Sequence of chain 1.N:
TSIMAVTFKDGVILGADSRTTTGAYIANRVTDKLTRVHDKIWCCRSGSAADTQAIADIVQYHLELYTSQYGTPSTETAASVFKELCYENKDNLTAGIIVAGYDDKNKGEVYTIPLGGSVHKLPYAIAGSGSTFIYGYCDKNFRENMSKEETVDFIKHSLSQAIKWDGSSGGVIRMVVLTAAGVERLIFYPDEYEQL

Sequence of chain 1.H:
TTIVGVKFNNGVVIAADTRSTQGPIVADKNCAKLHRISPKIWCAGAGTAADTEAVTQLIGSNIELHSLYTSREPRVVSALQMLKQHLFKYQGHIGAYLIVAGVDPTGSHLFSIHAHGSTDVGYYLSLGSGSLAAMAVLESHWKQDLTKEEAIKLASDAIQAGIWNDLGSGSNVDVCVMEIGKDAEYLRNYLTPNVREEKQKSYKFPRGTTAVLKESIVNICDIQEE

This protein binds this small molecule.
Small molecule (SMILES): CC(C)C[C@H](NC(=O)[C@H](Cc1ccccc1)NC(=O)c1cnccn1)B(O)O

Binding-site contacts:
Ligand atom N9 contacts residue THR21 of chain 1.N at 3.3 Å (h-bond).
Ligand atom O28 contacts residue THR1 of chain 1.N at 2.3 Å (h-bond).
Ligand atom N1 contacts residue SER118 of chain 1.H at 3.7 Å.
Ligand atom C5 contacts residue HIS114 of chain 1.H at 3.2 Å.
Ligand atom O19 contacts residue THR21 of chain 1.N at 3.2 Å (h-bond).
Ligand atom C22 contacts residue THR1 of chain 1.N at 2.7 Å.
Ligand atom C14 contacts residue GLY47 of chain 1.N at 3.9 Å.
Ligand atom C10 contacts residue GLY47 of chain 1.N at 3.5 Å.
Ligand atom C24 contacts residue ARG45 of chain 1.N at 3.5 Å.
Ligand atom O27 contacts residue THR1 of chain 1.N at 2.4 Å (h-bond).
Ligand atom C22 contacts residue GLY47 of chain 1.N at 3.7 Å.
Ligand atom C22 contacts residue LYS33 of chain 1.N at 3.9 Å.
Ligand atom C13 contacts residue GLY47 of chain 1.N at 3.6 Å.
Ligand atom O8 contacts residue ALA49 of chain 1.N at 3.0 Å (h-bond).
Ligand atom C21 contacts residue LYS33 of chain 1.N at 3.9 Å.
Ligand atom O27 contacts residue GLY47 of chain 1.N at 3.4 Å (h-bond).
Ligand atom N4 contacts residue THR22 of chain 1.N at 2.6 Å (h-bond).
Ligand atom N20 contacts residue GLY47 of chain 1.N at 2.9 Å (h-bond).
Ligand atom C6 contacts residue SER118 of chain 1.H at 3.3 Å.
Ligand atom B26 contacts residue THR1 of chain 1.N at 1.4 Å.
Ligand atom C21 contacts residue THR1 of chain 1.N at 2.4 Å.
Ligand atom C23 contacts residue GLY47 of chain 1.N at 3.5 Å.
Ligand atom O19 contacts residue THR20 of chain 1.N at 3.5 Å.
Ligand atom C25 contacts residue THR20 of chain 1.N at 3.7 Å.
Ligand atom C18 contacts residue GLY47 of chain 1.N at 3.6 Å.
Ligand atom N1 contacts residue ALA49 of chain 1.N at 3.8 Å.
Ligand atom C5 contacts residue THR22 of chain 1.N at 3.6 Å.
Ligand atom C3 contacts residue THR21 of chain 1.N at 3.2 Å.
Ligand atom O8 contacts residue SER48 of chain 1.N at 3.8 Å.
Ligand atom O28 contacts residue SER168 of chain 1.N at 3.8 Å.
Ligand atom C11 contacts residue THR21 of chain 1.N at 3.6 Å.
Ligand atom N20 contacts residue THR1 of chain 1.N at 3.7 Å.
Ligand atom C3 contacts residue THR22 of chain 1.N at 3.5 Å.
Ligand atom C3 contacts residue THR20 of chain 1.N at 3.9 Å.
Ligand atom C24 contacts residue GLY47 of chain 1.N at 3.9 Å.
Ligand atom C24 contacts residue THR52 of chain 1.N at 3.7 Å.
Ligand atom C6 contacts residue HIS114 of chain 1.H at 3.4 Å.
Ligand atom C22 contacts residue SER46 of chain 1.N at 3.9 Å.
Ligand atom C21 contacts residue GLY47 of chain 1.N at 3.8 Å.
Ligand atom B26 contacts residue LYS33 of chain 1.N at 3.8 Å.